This small molecule binds to this protein.
Small molecule (SMILES): CC[N+](C)(C)c1cccc(O)c1

Sequence of chain 2.A:
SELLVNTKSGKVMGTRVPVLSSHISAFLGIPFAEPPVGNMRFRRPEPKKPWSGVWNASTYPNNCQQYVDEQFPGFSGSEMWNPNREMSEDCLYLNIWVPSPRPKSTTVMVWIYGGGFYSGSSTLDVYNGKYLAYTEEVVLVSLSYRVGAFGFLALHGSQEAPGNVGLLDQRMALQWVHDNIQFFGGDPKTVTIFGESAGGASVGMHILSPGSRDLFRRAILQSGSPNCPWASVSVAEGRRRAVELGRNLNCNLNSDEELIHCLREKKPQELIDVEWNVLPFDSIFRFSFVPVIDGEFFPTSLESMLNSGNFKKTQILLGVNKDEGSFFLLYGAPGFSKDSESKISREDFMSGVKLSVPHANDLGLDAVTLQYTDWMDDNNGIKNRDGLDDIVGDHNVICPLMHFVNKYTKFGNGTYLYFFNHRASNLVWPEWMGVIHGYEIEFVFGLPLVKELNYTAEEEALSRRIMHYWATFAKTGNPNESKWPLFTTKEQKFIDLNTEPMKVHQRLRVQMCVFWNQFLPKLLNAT

Binding-site contacts:
Ligand atom C8 contacts residue TRP84 of chain 2.A at 3.6 Å (hydrophobic).
Ligand atom C2 contacts residue HIS440 of chain 2.A at 4.4 Å.
Ligand atom C5 contacts residue PHE290 of chain 2.A at 4.1 Å (hydrophobic).
Ligand atom C1 contacts residue TYR121 of chain 2.A at 4.0 Å (hydrophobic).
Ligand atom C9 contacts residue HIS440 of chain 2.A at 4.5 Å.
Ligand atom C9 contacts residue TRP84 of chain 2.A at 3.8 Å (hydrophobic).
Ligand atom C3 contacts residue SER200 of chain 2.A at 3.6 Å.
Ligand atom C7 contacts residue TRP84 of chain 2.A at 4.0 Å (hydrophobic).
Ligand atom C9 contacts residue PHE330 of chain 2.A at 4.3 Å (hydrophobic).
Ligand atom C6 contacts residue TYR121 of chain 2.A at 3.3 Å (hydrophobic).
Ligand atom C4 contacts residue GLY119 of chain 2.A at 3.9 Å.
Ligand atom O4 contacts residue SER200 of chain 2.A at 3.3 Å.
Ligand atom C4 contacts residue PHE331 of chain 2.A at 3.8 Å (hydrophobic).
Ligand atom C5 contacts residue HIS440 of chain 2.A at 4.4 Å.
Ligand atom C10 contacts residue TRP84 of chain 2.A at 4.3 Å (hydrophobic).
Ligand atom C6 contacts residue GLY119 of chain 2.A at 4.0 Å.
Ligand atom C6 contacts residue GLY118 of chain 2.A at 3.7 Å.
Ligand atom C10 contacts residue HIS440 of chain 2.A at 3.0 Å.
Ligand atom O4 contacts residue HIS440 of chain 2.A at 2.4 Å (h-bond).
Ligand atom C2 contacts residue GLY118 of chain 2.A at 3.9 Å.
Ligand atom C10 contacts residue PHE330 of chain 2.A at 4.4 Å (hydrophobic).
Ligand atom C5 contacts residue PHE331 of chain 2.A at 3.8 Å (hydrophobic).
Ligand atom C8 contacts residue GLY118 of chain 2.A at 4.3 Å.
Ligand atom C10 contacts residue GLY441 of chain 2.A at 4.1 Å.
Ligand atom C1 contacts residue PHE330 of chain 2.A at 4.5 Å (hydrophobic).
Ligand atom O4 contacts residue PHE331 of chain 2.A at 3.6 Å.
Ligand atom C3 contacts residue GLY118 of chain 2.A at 4.0 Å.
Ligand atom C5 contacts residue GLY119 of chain 2.A at 3.5 Å.
Ligand atom N2 contacts residue TRP84 of chain 2.A at 4.2 Å.
Ligand atom C3 contacts residue HIS440 of chain 2.A at 3.4 Å.
Ligand atom C5 contacts residue GLY118 of chain 2.A at 3.7 Å.
Ligand atom C7 contacts residue GLU199 of chain 2.A at 3.5 Å.
Ligand atom C1 contacts residue GLY118 of chain 2.A at 3.7 Å.
Ligand atom C4 contacts residue HIS440 of chain 2.A at 3.2 Å.
Ligand atom C4 contacts residue GLY118 of chain 2.A at 4.0 Å.
Ligand atom C3 contacts residue GLU199 of chain 2.A at 4.5 Å.
Ligand atom C4 contacts residue SER200 of chain 2.A at 3.7 Å.
Ligand atom C5 contacts residue TYR121 of chain 2.A at 4.3 Å (hydrophobic).
Ligand atom C7 contacts residue SER200 of chain 2.A at 4.3 Å.
Ligand atom O4 contacts residue GLY119 of chain 2.A at 4.2 Å.